Sequence of chain 4.E:
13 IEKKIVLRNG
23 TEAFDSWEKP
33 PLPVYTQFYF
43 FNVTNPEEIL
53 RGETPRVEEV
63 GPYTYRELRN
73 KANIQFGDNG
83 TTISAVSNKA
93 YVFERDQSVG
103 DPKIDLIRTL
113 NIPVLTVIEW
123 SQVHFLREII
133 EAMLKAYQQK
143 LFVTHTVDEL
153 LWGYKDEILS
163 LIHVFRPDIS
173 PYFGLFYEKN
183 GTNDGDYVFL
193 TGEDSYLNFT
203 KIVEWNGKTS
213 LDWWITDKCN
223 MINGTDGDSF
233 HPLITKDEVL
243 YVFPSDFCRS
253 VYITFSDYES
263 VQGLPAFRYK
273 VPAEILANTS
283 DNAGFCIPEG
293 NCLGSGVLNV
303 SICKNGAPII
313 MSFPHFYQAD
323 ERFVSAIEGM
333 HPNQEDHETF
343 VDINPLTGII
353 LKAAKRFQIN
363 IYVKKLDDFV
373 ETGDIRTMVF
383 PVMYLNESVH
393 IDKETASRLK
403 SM

Binding-site contacts:
Ligand atom C3 contacts residue ASN280 of chain 4.E at 3.8 Å.
Ligand atom C2 contacts residue ASN280 of chain 4.E at 2.5 Å.
Ligand atom C7 contacts residue ASN280 of chain 4.E at 3.9 Å.
Ligand atom C1 contacts residue ASN280 of chain 4.E at 1.4 Å.
Ligand atom O7 contacts residue ASN280 of chain 4.E at 4.4 Å.
Ligand atom N2 contacts residue ASN280 of chain 4.E at 2.9 Å (h-bond).
Ligand atom C8 contacts residue GLY296 of chain 4.E at 4.4 Å.
Ligand atom O5 contacts residue ASN280 of chain 4.E at 2.4 Å (h-bond).
Ligand atom C4 contacts residue ASN280 of chain 4.E at 4.2 Å.
Ligand atom C5 contacts residue ASN280 of chain 4.E at 3.7 Å.
Ligand atom C8 contacts residue ARG324 of chain 4.E at 4.2 Å.

This small molecule binds to this protein.
Small molecule (SMILES): CC(=O)N[C@H]1[C@H](O[C@H]2[C@H](O)[C@@H](NC(C)=O)CO[C@@H]2CO)O[C@H](CO)[C@@H](O)[C@@H]1O